Sequence of chain 1.C:
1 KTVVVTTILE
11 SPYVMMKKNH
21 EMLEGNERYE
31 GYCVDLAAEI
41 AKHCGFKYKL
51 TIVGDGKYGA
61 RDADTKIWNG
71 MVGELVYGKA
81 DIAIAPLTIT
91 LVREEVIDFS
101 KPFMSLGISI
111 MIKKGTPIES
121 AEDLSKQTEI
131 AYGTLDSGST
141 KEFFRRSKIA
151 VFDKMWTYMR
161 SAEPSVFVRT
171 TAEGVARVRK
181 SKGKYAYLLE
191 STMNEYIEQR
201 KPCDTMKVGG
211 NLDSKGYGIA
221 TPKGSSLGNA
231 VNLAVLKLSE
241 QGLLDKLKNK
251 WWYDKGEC

This protein binds this small molecule.
Small molecule (SMILES): C=CCSC[C@H]1Nc2cc(Cl)c(S(N)(=O)=O)cc2S(=O)(=O)N1

Sequence of chain 2.C:
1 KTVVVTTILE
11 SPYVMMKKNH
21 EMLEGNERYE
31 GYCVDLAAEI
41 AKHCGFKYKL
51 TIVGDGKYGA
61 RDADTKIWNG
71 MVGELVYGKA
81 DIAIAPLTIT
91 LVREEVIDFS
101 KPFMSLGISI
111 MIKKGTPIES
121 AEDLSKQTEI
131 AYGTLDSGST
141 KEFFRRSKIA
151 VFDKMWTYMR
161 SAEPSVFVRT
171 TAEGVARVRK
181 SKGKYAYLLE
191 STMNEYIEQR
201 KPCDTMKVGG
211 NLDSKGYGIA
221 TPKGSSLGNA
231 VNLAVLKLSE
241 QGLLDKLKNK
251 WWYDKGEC

Binding-site contacts:
Ligand atom C09 contacts residue PHE103 of chain 1.C at 3.5 Å (hydrophobic).
Ligand atom CL11 contacts residue ASP245 of chain 1.C at 3.2 Å.
Ligand atom O15 contacts residue MET104 of chain 1.C at 3.8 Å.
Ligand atom C01 contacts residue ILE89 of chain 2.C at 2.6 Å (hydrophobic).
Ligand atom N07 contacts residue SER214 of chain 2.C at 3.6 Å.
Ligand atom C01 contacts residue THR90 of chain 2.C at 3.4 Å.
Ligand atom C05 contacts residue SER239 of chain 1.C at 3.0 Å.
Ligand atom O21 contacts residue PRO102 of chain 1.C at 3.6 Å.
Ligand atom O21 contacts residue MET104 of chain 1.C at 3.9 Å.
Ligand atom C06 contacts residue PRO102 of chain 1.C at 3.8 Å (hydrophobic).
Ligand atom O20 contacts residue SER105 of chain 1.C at 3.7 Å.
Ligand atom C17 contacts residue SER105 of chain 1.C at 3.6 Å.
Ligand atom C18 contacts residue PHE103 of chain 1.C at 3.9 Å (hydrophobic).
Ligand atom O16 contacts residue LYS248 of chain 1.C at 3.5 Å.
Ligand atom C02 contacts residue LEU236 of chain 1.C at 3.2 Å (hydrophobic).
Ligand atom N22 contacts residue PRO102 of chain 1.C at 3.2 Å (h-bond).
Ligand atom C02 contacts residue ILE89 of chain 2.C at 3.2 Å (hydrophobic).
Ligand atom O21 contacts residue SER105 of chain 1.C at 3.4 Å (h-bond).
Ligand atom C17 contacts residue SER214 of chain 2.C at 3.9 Å.
Ligand atom O20 contacts residue SER214 of chain 2.C at 3.8 Å.
Ligand atom C08 contacts residue SER239 of chain 1.C at 3.9 Å.
Ligand atom O15 contacts residue SER105 of chain 1.C at 3.1 Å (h-bond).
Ligand atom C17 contacts residue MET104 of chain 1.C at 3.8 Å (hydrophobic).
Ligand atom C10 contacts residue PHE103 of chain 1.C at 3.7 Å (hydrophobic).
Ligand atom C03 contacts residue LEU236 of chain 1.C at 3.2 Å (hydrophobic).
Ligand atom CL11 contacts residue LEU244 of chain 1.C at 3.3 Å.
Ligand atom C09 contacts residue LEU244 of chain 1.C at 3.6 Å (hydrophobic).
Ligand atom O20 contacts residue LYS215 of chain 2.C at 3.7 Å.
Ligand atom C06 contacts residue SER214 of chain 2.C at 3.3 Å.
Ligand atom C18 contacts residue SER214 of chain 2.C at 3.9 Å.
Ligand atom C03 contacts residue ILE89 of chain 2.C at 3.1 Å (hydrophobic).
Ligand atom N14 contacts residue SER214 of chain 2.C at 3.5 Å (h-bond).
Ligand atom C08 contacts residue PHE103 of chain 1.C at 3.7 Å (hydrophobic).
Ligand atom C01 contacts residue LEU236 of chain 1.C at 3.2 Å (hydrophobic).
Ligand atom C01 contacts residue GLU240 of chain 1.C at 3.6 Å.
Ligand atom C08 contacts residue SER214 of chain 2.C at 3.6 Å.
Ligand atom C06 contacts residue SER239 of chain 1.C at 3.2 Å.
Ligand atom N07 contacts residue LEU244 of chain 1.C at 3.5 Å.
Ligand atom N07 contacts residue SER239 of chain 1.C at 2.9 Å (h-bond).
Ligand atom O16 contacts residue MET104 of chain 1.C at 3.9 Å.